Sequence of chain 1.C:
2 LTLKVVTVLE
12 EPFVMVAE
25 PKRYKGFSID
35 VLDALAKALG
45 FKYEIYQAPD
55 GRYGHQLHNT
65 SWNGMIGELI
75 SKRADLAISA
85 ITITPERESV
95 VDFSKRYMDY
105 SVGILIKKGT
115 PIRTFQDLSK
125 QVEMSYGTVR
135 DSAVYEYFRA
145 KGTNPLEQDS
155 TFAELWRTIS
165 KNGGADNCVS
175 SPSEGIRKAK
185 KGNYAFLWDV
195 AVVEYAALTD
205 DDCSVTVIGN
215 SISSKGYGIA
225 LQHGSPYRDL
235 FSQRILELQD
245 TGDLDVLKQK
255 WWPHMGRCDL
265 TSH

A protein and the small-molecule ligand that binds it are described below.
Small molecule (SMILES): CC(=O)N[C@@H]1[C@@H](O)[C@H](O)[C@@H](CO)O[C@H]1O

Binding-site contacts:
Ligand atom O5 contacts residue ASN63 of chain 1.C at 2.4 Å (h-bond).
Ligand atom O7 contacts residue ASN63 of chain 1.C at 3.9 Å.
Ligand atom C1 contacts residue SER65 of chain 1.C at 3.1 Å.
Ligand atom C1 contacts residue ASN63 of chain 1.C at 1.4 Å.
Ligand atom O5 contacts residue SER65 of chain 1.C at 3.6 Å (h-bond).
Ligand atom C5 contacts residue ASN63 of chain 1.C at 3.7 Å.
Ligand atom N2 contacts residue ASN63 of chain 1.C at 2.9 Å (h-bond).
Ligand atom C7 contacts residue ASN63 of chain 1.C at 3.6 Å.
Ligand atom C6 contacts residue LEU61 of chain 1.C at 4.0 Å (hydrophobic).
Ligand atom C5 contacts residue SER65 of chain 1.C at 3.9 Å.
Ligand atom C7 contacts residue SER65 of chain 1.C at 3.9 Å.
Ligand atom C2 contacts residue SER65 of chain 1.C at 4.2 Å.
Ligand atom C5 contacts residue LEU61 of chain 1.C at 4.1 Å (hydrophobic).
Ligand atom C2 contacts residue ASN63 of chain 1.C at 2.4 Å.
Ligand atom O5 contacts residue LEU61 of chain 1.C at 4.3 Å.
Ligand atom O6 contacts residue LEU61 of chain 1.C at 3.3 Å.
Ligand atom C4 contacts residue ASN63 of chain 1.C at 4.2 Å.
Ligand atom O7 contacts residue SER65 of chain 1.C at 3.0 Å.
Ligand atom C3 contacts residue ASN63 of chain 1.C at 3.8 Å.